Sequence of chain 1.A:
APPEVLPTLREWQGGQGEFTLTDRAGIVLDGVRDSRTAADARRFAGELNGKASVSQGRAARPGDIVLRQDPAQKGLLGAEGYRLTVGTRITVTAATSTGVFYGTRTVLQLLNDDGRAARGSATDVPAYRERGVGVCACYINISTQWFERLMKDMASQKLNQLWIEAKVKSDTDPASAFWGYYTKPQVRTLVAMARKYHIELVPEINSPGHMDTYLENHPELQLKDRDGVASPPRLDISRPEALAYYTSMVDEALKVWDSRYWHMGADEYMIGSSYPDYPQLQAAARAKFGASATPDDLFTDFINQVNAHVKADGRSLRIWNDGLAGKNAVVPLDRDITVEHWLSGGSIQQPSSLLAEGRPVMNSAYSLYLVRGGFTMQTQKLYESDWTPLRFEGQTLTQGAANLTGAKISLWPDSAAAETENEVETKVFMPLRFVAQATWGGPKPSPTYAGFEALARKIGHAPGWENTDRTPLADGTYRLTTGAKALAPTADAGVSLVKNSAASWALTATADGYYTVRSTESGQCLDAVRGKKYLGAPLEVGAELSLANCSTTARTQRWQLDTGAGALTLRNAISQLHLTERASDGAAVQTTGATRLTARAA

A protein and the small-molecule ligand that binds it are described below.
Small molecule (SMILES): CC(=O)N[C@@H]1[C@@H](O[C@@H]2O[C@H](CO)[C@H](O)[C@H](O)[C@H]2O)[C@@H](O)[C@@H](CO)O[C@@H]1O

Binding-site contacts:
Ligand atom C5 contacts residue TYR381 of chain 1.A at 3.7 Å (hydrophobic).
Ligand atom C4 contacts residue TRP424 of chain 1.A at 3.8 Å (hydrophobic).
Ligand atom O1 contacts residue TRP354 of chain 1.A at 3.3 Å.
Ligand atom C4 contacts residue GLU177 of chain 1.A at 4.0 Å.
Ligand atom O7 contacts residue TRP354 of chain 1.A at 3.7 Å.
Ligand atom O5 contacts residue TYR381 of chain 1.A at 3.5 Å.
Ligand atom C3 contacts residue GLU177 of chain 1.A at 3.3 Å.
Ligand atom O3 contacts residue ASN218 of chain 1.A at 3.0 Å (h-bond).
Ligand atom C8 contacts residue HIS222 of chain 1.A at 3.9 Å.
Ligand atom N2 contacts residue TRP354 of chain 1.A at 3.8 Å.
Ligand atom C4 contacts residue ASP426 of chain 1.A at 3.5 Å.
Ligand atom O6 contacts residue ASP426 of chain 1.A at 2.8 Å (salt-bridge).
Ligand atom C6 contacts residue ASP426 of chain 1.A at 3.6 Å.
Ligand atom C1 contacts residue TYR381 of chain 1.A at 4.0 Å (hydrophobic).
Ligand atom O6 contacts residue VAL383 of chain 1.A at 3.9 Å.
Ligand atom C8 contacts residue TRP354 of chain 1.A at 3.7 Å (hydrophobic).
Ligand atom C1 contacts residue TRP354 of chain 1.A at 3.4 Å (hydrophobic).
Ligand atom C3 contacts residue ASN218 of chain 1.A at 3.9 Å.
Ligand atom O3 contacts residue GLU177 of chain 1.A at 2.6 Å (salt-bridge).
Ligand atom C6 contacts residue ASP426 of chain 1.A at 4.0 Å.
Ligand atom O6 contacts residue PRO425 of chain 1.A at 3.3 Å.
Ligand atom C4 contacts residue CYS148 of chain 1.A at 4.0 Å (hydrophobic).
Ligand atom C6 contacts residue TYR381 of chain 1.A at 3.9 Å (hydrophobic).
Ligand atom C2 contacts residue ASN218 of chain 1.A at 3.9 Å.
Ligand atom C7 contacts residue TRP354 of chain 1.A at 3.6 Å (hydrophobic).
Ligand atom O1 contacts residue TYR381 of chain 1.A at 2.9 Å (h-bond).
Ligand atom O4 contacts residue ASP426 of chain 1.A at 3.0 Å (salt-bridge).
Ligand atom O2 contacts residue ASN218 of chain 1.A at 3.0 Å (h-bond).
Ligand atom C6 contacts residue TRP424 of chain 1.A at 3.5 Å (hydrophobic).
Ligand atom C1 contacts residue TRP424 of chain 1.A at 3.5 Å (hydrophobic).
Ligand atom C6 contacts residue VAL383 of chain 1.A at 3.7 Å (hydrophobic).
Ligand atom O6 contacts residue ASP426 of chain 1.A at 2.7 Å (salt-bridge).
Ligand atom C5 contacts residue CYS148 of chain 1.A at 3.9 Å (hydrophobic).
Ligand atom O2 contacts residue ASP279 of chain 1.A at 3.5 Å (salt-bridge).
Ligand atom C8 contacts residue ASP279 of chain 1.A at 3.7 Å.
Ligand atom C5 contacts residue TRP424 of chain 1.A at 3.7 Å (hydrophobic).
Ligand atom O1 contacts residue TRP424 of chain 1.A at 4.0 Å.
Ligand atom C6 contacts residue TYR151 of chain 1.A at 4.0 Å (hydrophobic).
Ligand atom O3 contacts residue HIS222 of chain 1.A at 3.8 Å.
Ligand atom O4 contacts residue TYR151 of chain 1.A at 3.6 Å.